Binding-site contacts:
Ligand atom CAJ contacts residue SER1060 of chain 1.A at 3.7 Å.
Ligand atom CAD contacts residue LZU1 of chain 1.H at 0.2 Å.
Ligand atom CAT contacts residue LZU1 of chain 1.H at 0.1 Å.
Ligand atom CAJ contacts residue GLU577 of chain 1.A at 3.7 Å.
Ligand atom NAV contacts residue LZU1 of chain 1.H at 1.0 Å.
Ligand atom SAX contacts residue LZU1 of chain 1.H at 0.0 Å (h-bond).
Ligand atom SAX contacts residue HIS575 of chain 1.A at 3.6 Å.
Ligand atom CAP contacts residue LZU1 of chain 1.H at 0.8 Å.
Ligand atom SAY contacts residue MET1065 of chain 1.A at 3.4 Å.
Ligand atom CAQ contacts residue LZU1 of chain 1.H at 0.0 Å.
Ligand atom SAY contacts residue PRO1066 of chain 1.A at 3.5 Å (h-bond).
Ligand atom CAG contacts residue LZU1 of chain 1.H at 0.7 Å.
Ligand atom CAA contacts residue ARG1064 of chain 1.A at 3.6 Å.
Ligand atom CAA contacts residue LZU1 of chain 1.H at 0.9 Å.
Ligand atom SAY contacts residue LZU1 of chain 1.H at 0.1 Å (h-bond).
Ligand atom CAI contacts residue LZU1 of chain 1.H at 0.1 Å.
Ligand atom CAS contacts residue LZU1 of chain 1.H at 0.1 Å.
Ligand atom CAC contacts residue LZU1 of chain 1.H at 0.2 Å.
Ligand atom NAW contacts residue LZU1 of chain 1.H at 0.1 Å (h-bond).
Ligand atom CAO contacts residue LZU1 of chain 1.H at 0.1 Å.
Ligand atom CAK contacts residue SER1060 of chain 1.A at 3.5 Å.
Ligand atom CAI contacts residue GLU577 of chain 1.A at 3.8 Å.
Ligand atom CAJ contacts residue LZU1 of chain 1.H at 0.1 Å.
Ligand atom CAF contacts residue LZU1 of chain 1.H at 1.6 Å.
Ligand atom CAK contacts residue LZU1 of chain 1.H at 0.1 Å.
Ligand atom CAB contacts residue ARG1061 of chain 1.A at 3.3 Å.
Ligand atom CAH contacts residue LZU1 of chain 1.H at 0.2 Å.
Ligand atom CAU contacts residue LZU1 of chain 1.H at 0.0 Å.
Ligand atom CAE contacts residue LZU1 of chain 1.H at 0.9 Å.
Ligand atom CAK contacts residue GLU577 of chain 1.A at 3.3 Å.
Ligand atom CAJ contacts residue ASP578 of chain 1.A at 3.6 Å.
Ligand atom CAU contacts residue ARG1064 of chain 1.A at 3.8 Å.
Ligand atom CAM contacts residue LZU1 of chain 1.H at 0.3 Å.
Ligand atom CAM contacts residue ARG1064 of chain 1.A at 3.7 Å.
Ligand atom CAP contacts residue ARG1064 of chain 1.A at 3.6 Å.
Ligand atom CAB contacts residue LZU1 of chain 1.H at 0.0 Å.
Ligand atom CAB contacts residue ASP578 of chain 1.A at 3.7 Å.
Ligand atom CAR contacts residue LZU1 of chain 1.H at 0.1 Å.
Ligand atom CAL contacts residue LZU1 of chain 1.H at 0.3 Å.
Ligand atom CAN contacts residue LZU1 of chain 1.H at 0.2 Å.

Sequence of chain 1.A:
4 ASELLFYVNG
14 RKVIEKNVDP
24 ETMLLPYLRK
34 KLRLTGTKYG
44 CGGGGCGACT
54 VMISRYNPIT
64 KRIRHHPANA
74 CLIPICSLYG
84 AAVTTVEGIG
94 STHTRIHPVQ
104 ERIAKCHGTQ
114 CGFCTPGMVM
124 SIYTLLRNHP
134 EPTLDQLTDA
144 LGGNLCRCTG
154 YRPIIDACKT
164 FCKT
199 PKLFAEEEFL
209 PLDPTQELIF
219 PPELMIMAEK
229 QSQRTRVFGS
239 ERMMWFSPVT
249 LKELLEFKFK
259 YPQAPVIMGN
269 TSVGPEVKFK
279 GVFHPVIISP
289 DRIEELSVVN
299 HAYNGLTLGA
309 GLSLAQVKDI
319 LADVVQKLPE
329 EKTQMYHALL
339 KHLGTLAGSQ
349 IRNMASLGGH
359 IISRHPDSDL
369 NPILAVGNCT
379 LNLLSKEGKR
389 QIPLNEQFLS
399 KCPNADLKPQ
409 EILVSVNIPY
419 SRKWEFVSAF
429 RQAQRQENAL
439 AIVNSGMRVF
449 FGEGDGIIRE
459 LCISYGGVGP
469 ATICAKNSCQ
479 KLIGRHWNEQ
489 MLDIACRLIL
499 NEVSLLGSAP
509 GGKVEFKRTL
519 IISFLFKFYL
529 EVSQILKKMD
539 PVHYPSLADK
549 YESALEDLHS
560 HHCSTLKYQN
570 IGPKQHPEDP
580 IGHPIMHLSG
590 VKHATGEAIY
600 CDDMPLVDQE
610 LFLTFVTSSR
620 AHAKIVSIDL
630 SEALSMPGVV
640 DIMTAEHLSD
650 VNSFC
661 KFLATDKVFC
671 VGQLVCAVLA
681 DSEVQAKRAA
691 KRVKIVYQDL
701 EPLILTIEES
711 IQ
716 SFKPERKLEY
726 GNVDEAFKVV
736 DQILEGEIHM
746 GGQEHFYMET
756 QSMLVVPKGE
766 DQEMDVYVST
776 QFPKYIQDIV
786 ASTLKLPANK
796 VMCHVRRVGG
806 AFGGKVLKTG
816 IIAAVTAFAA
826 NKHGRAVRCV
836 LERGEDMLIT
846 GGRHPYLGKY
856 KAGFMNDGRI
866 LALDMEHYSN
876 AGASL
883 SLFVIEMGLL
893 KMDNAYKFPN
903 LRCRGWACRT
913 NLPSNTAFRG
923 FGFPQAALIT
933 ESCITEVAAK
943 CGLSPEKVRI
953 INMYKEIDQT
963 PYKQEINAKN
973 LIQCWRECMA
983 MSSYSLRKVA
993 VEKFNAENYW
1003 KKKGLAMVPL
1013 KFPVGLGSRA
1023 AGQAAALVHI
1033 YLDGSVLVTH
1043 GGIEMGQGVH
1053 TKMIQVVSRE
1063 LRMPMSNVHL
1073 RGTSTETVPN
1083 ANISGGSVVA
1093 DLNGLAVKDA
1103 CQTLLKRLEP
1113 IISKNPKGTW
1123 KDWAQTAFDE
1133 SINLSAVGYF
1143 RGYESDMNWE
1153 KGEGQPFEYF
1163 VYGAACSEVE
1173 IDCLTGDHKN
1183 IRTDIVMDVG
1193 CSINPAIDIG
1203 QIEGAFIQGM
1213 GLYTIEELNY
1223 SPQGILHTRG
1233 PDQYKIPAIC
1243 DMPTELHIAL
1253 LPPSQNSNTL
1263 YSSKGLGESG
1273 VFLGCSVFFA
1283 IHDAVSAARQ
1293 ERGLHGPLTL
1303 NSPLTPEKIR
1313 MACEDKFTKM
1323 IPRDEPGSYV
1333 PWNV

The protein below binds the small molecule below.
Small molecule (SMILES): CSc1ccc2c(c1)N(CC[C@H]1CCCCN1C)c1ccccc1S2